The protein below binds the small molecule below.
Small molecule (SMILES): CCCNS(=O)(=O)c1ccc([C@H]2CC(=O)N(C)C2)cc1

Sequence of chain 1.B:
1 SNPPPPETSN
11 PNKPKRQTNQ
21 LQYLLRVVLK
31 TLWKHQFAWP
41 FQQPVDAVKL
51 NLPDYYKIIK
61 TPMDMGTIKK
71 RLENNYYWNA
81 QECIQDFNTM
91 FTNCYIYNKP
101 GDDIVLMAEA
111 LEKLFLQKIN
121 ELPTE

Binding-site contacts:
Ligand atom S10 contacts residue LEU50 of chain 1.B at 4.1 Å.
Ligand atom N12 contacts residue TRP39 of chain 1.B at 3.2 Å.
Ligand atom C05 contacts residue LEU52 of chain 1.B at 4.1 Å (hydrophobic).
Ligand atom O11 contacts residue TRP39 of chain 1.B at 3.3 Å.
Ligand atom C01 contacts residue VAL45 of chain 1.B at 4.1 Å (hydrophobic).
Ligand atom O20 contacts residue ILE104 of chain 1.B at 4.3 Å.
Ligand atom C04 contacts residue ASN98 of chain 1.B at 4.1 Å.
Ligand atom C13 contacts residue TRP39 of chain 1.B at 4.1 Å (hydrophobic).
Ligand atom C08 contacts residue PRO40 of chain 1.B at 3.9 Å (hydrophobic).
Ligand atom C18 contacts residue LEU52 of chain 1.B at 4.1 Å (hydrophobic).
Ligand atom C17 contacts residue LEU50 of chain 1.B at 4.0 Å (hydrophobic).
Ligand atom N02 contacts residue VAL45 of chain 1.B at 3.7 Å.
Ligand atom C05 contacts residue LEU50 of chain 1.B at 4.1 Å (hydrophobic).
Ligand atom C09 contacts residue LEU50 of chain 1.B at 3.8 Å (hydrophobic).
Ligand atom C08 contacts residue LEU50 of chain 1.B at 3.8 Å (hydrophobic).
Ligand atom C04 contacts residue LEU52 of chain 1.B at 4.1 Å (hydrophobic).
Ligand atom C14 contacts residue ASP103 of chain 1.B at 3.7 Å.
Ligand atom O20 contacts residue TYR97 of chain 1.B at 4.3 Å.
Ligand atom C03 contacts residue VAL45 of chain 1.B at 4.3 Å (hydrophobic).
Ligand atom C01 contacts residue PHE41 of chain 1.B at 3.3 Å (hydrophobic).
Ligand atom C07 contacts residue LEU50 of chain 1.B at 3.5 Å (hydrophobic).
Ligand atom O16 contacts residue LEU50 of chain 1.B at 4.0 Å.
Ligand atom C13 contacts residue ILE104 of chain 1.B at 3.9 Å (hydrophobic).
Ligand atom C03 contacts residue TYR55 of chain 1.B at 4.2 Å (hydrophobic).
Ligand atom O20 contacts residue TYR55 of chain 1.B at 4.1 Å.
Ligand atom C05 contacts residue VAL45 of chain 1.B at 3.7 Å (hydrophobic).
Ligand atom N02 contacts residue ILE104 of chain 1.B at 4.2 Å.
Ligand atom O20 contacts residue ASN98 of chain 1.B at 2.6 Å (h-bond).
Ligand atom C18 contacts residue LEU50 of chain 1.B at 3.8 Å (hydrophobic).
Ligand atom C04 contacts residue TYR55 of chain 1.B at 4.3 Å (hydrophobic).
Ligand atom C03 contacts residue ILE104 of chain 1.B at 4.1 Å (hydrophobic).
Ligand atom C07 contacts residue PRO40 of chain 1.B at 4.0 Å (hydrophobic).
Ligand atom C19 contacts residue PRO40 of chain 1.B at 4.2 Å (hydrophobic).
Ligand atom O20 contacts residue CYS94 of chain 1.B at 3.7 Å.
Ligand atom C03 contacts residue ASN98 of chain 1.B at 3.6 Å.
Ligand atom C14 contacts residue ILE104 of chain 1.B at 3.9 Å (hydrophobic).
Ligand atom C06 contacts residue LEU50 of chain 1.B at 3.5 Å (hydrophobic).
Ligand atom C19 contacts residue VAL45 of chain 1.B at 3.3 Å (hydrophobic).
Ligand atom S10 contacts residue TRP39 of chain 1.B at 3.9 Å.
Ligand atom O11 contacts residue LEU50 of chain 1.B at 3.7 Å.